Binding-site contacts:
Ligand atom C7 contacts residue HEM1 of chain 1.F at 3.1 Å.
Ligand atom C11 contacts residue ALA280 of chain 1.B at 3.7 Å (hydrophobic).
Ligand atom C7 contacts residue ASN299 of chain 1.B at 4.1 Å.
Ligand atom C9 contacts residue HEM1 of chain 1.F at 3.6 Å.
Ligand atom C4 contacts residue PRO279 of chain 1.B at 4.4 Å (hydrophobic).
Ligand atom N8 contacts residue GLU306 of chain 1.B at 2.7 Å (salt-bridge).
Ligand atom C4 contacts residue VAL281 of chain 1.B at 4.0 Å (hydrophobic).
Ligand atom C11 contacts residue VAL281 of chain 1.B at 4.4 Å (hydrophobic).
Ligand atom C2 contacts residue HEM1 of chain 1.F at 3.2 Å.
Ligand atom N6 contacts residue PRO279 of chain 1.B at 3.7 Å.
Ligand atom C3 contacts residue PRO279 of chain 1.B at 4.1 Å (hydrophobic).
Ligand atom N8 contacts residue HEM1 of chain 1.F at 3.2 Å.
Ligand atom C10 contacts residue PRO279 of chain 1.B at 4.1 Å (hydrophobic).
Ligand atom C5 contacts residue PRO279 of chain 1.B at 4.0 Å (hydrophobic).
Ligand atom C5 contacts residue HEM1 of chain 1.F at 4.0 Å.
Ligand atom C1 contacts residue TRP301 of chain 1.B at 3.6 Å (hydrophobic).
Ligand atom C3 contacts residue HEM1 of chain 1.F at 3.7 Å.
Ligand atom C2 contacts residue TRP301 of chain 1.B at 3.8 Å (hydrophobic).
Ligand atom C11 contacts residue GLN192 of chain 1.B at 3.5 Å.
Ligand atom N8 contacts residue TRP301 of chain 1.B at 2.6 Å (h-bond).
Ligand atom C1 contacts residue PRO279 of chain 1.B at 3.7 Å (hydrophobic).
Ligand atom C4 contacts residue HEM1 of chain 1.F at 4.1 Å.
Ligand atom N8 contacts residue TYR302 of chain 1.B at 3.6 Å.
Ligand atom C10 contacts residue GLN192 of chain 1.B at 4.2 Å.
Ligand atom C1 contacts residue GLU306 of chain 1.B at 3.5 Å.
Ligand atom C3 contacts residue GLY300 of chain 1.B at 4.4 Å.
Ligand atom N8 contacts residue PRO279 of chain 1.B at 4.0 Å.
Ligand atom N6 contacts residue HEM1 of chain 1.F at 4.0 Å.
Ligand atom C11 contacts residue PRO279 of chain 1.B at 3.8 Å (hydrophobic).
Ligand atom C7 contacts residue GLY300 of chain 1.B at 3.8 Å.
Ligand atom C2 contacts residue PRO279 of chain 1.B at 4.0 Å (hydrophobic).
Ligand atom C2 contacts residue GLY300 of chain 1.B at 4.4 Å.
Ligand atom C9 contacts residue GLU306 of chain 1.B at 3.5 Å.
Ligand atom C1 contacts residue HEM1 of chain 1.F at 3.5 Å.
Ligand atom C5 contacts residue GLU306 of chain 1.B at 3.5 Å.
Ligand atom C7 contacts residue PHE298 of chain 1.B at 4.1 Å (hydrophobic).
Ligand atom C10 contacts residue GLU306 of chain 1.B at 3.7 Å.
Ligand atom N6 contacts residue GLU306 of chain 1.B at 2.6 Å (salt-bridge).
Ligand atom C7 contacts residue PRO279 of chain 1.B at 4.3 Å (hydrophobic).
Ligand atom N8 contacts residue MET303 of chain 1.B at 4.1 Å.

This protein binds this small molecule.
Small molecule (SMILES): CCCc1cc(C)cc(N)n1

Sequence of chain 1.B:
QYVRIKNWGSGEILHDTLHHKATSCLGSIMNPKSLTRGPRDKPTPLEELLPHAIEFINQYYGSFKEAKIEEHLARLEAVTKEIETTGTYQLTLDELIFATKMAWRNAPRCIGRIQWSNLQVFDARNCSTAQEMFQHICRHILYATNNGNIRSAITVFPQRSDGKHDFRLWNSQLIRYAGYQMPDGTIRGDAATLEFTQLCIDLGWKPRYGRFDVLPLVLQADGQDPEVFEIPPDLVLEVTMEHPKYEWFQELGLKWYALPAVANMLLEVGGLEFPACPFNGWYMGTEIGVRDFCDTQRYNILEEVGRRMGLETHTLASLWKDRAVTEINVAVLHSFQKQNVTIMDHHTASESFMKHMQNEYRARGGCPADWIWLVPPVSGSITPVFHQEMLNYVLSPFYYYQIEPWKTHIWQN